Sequence of chain 1.B:
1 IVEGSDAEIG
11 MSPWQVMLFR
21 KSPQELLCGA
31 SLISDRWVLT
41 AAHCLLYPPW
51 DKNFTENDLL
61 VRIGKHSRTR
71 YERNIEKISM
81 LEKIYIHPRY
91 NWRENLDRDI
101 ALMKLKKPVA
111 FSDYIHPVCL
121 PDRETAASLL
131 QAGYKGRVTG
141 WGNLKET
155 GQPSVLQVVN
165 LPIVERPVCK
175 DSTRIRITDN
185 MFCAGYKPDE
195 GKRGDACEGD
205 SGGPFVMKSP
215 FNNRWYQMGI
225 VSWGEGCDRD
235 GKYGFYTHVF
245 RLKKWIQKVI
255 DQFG

This small molecule binds to this protein.
Small molecule (SMILES): CC(=O)N[C@@H]1[C@@H](O)[C@H](O)[C@@H](CO)O[C@H]1O

Binding-site contacts:
Ligand atom C7 contacts residue ASN53 of chain 1.B at 3.7 Å.
Ligand atom C2 contacts residue ASN53 of chain 1.B at 2.4 Å.
Ligand atom C7 contacts residue LEU46 of chain 1.B at 3.9 Å (hydrophobic).
Ligand atom O7 contacts residue LEU46 of chain 1.B at 3.8 Å.
Ligand atom N2 contacts residue ASN53 of chain 1.B at 2.9 Å (h-bond).
Ligand atom C8 contacts residue LEU46 of chain 1.B at 4.0 Å (hydrophobic).
Ligand atom C1 contacts residue ASN53 of chain 1.B at 1.4 Å.
Ligand atom C8 contacts residue ASN53 of chain 1.B at 4.1 Å.
Ligand atom C5 contacts residue ASN53 of chain 1.B at 3.6 Å.
Ligand atom C4 contacts residue ASN53 of chain 1.B at 4.1 Å.
Ligand atom O5 contacts residue ASN53 of chain 1.B at 2.3 Å (h-bond).
Ligand atom C3 contacts residue ASN53 of chain 1.B at 3.7 Å.